This protein binds this small molecule.
Small molecule (SMILES): CC(=O)N[C@H]1CO[C@H](CO[C@H]2O[C@@H](C)[C@@H](O)[C@@H](O)[C@@H]2O)[C@@H](O)[C@@H]1O

Binding-site contacts:
Ligand atom C8 contacts residue TRP56 of chain 1.A at 4.2 Å (hydrophobic).
Ligand atom C3 contacts residue ARG14 of chain 1.A at 3.9 Å.
Ligand atom C5 contacts residue ASN57 of chain 1.A at 3.8 Å.
Ligand atom C1 contacts residue ARG14 of chain 1.A at 4.2 Å.
Ligand atom C4 contacts residue ASP3 of chain 1.A at 4.3 Å.
Ligand atom C8 contacts residue ILE55 of chain 1.A at 3.1 Å (hydrophobic).
Ligand atom C2 contacts residue ASN57 of chain 1.A at 2.1 Å.
Ligand atom O5 contacts residue ARG14 of chain 1.A at 4.5 Å.
Ligand atom C7 contacts residue ASN57 of chain 1.A at 3.2 Å.
Ligand atom C3 contacts residue ASN57 of chain 1.A at 3.6 Å.
Ligand atom O5 contacts residue ARG14 of chain 1.A at 4.3 Å.
Ligand atom N2 contacts residue ASN57 of chain 1.A at 2.4 Å (h-bond).
Ligand atom C4 contacts residue ARG14 of chain 1.A at 3.8 Å.
Ligand atom C4 contacts residue ASN57 of chain 1.A at 4.2 Å.
Ligand atom N2 contacts residue ILE55 of chain 1.A at 3.4 Å (h-bond).
Ligand atom N2 contacts residue ASP54 of chain 1.A at 4.4 Å.
Ligand atom C8 contacts residue ASP54 of chain 1.A at 3.2 Å.
Ligand atom O7 contacts residue ASN57 of chain 1.A at 3.7 Å.
Ligand atom C3 contacts residue ASP3 of chain 1.A at 4.4 Å.
Ligand atom O3 contacts residue ASP3 of chain 1.A at 4.2 Å.
Ligand atom C1 contacts residue ASN57 of chain 1.A at 1.5 Å.
Ligand atom C8 contacts residue ASN57 of chain 1.A at 4.2 Å.
Ligand atom C5 contacts residue ARG14 of chain 1.A at 3.5 Å.
Ligand atom C6 contacts residue ARG14 of chain 1.A at 3.6 Å.
Ligand atom O5 contacts residue ASN57 of chain 1.A at 2.5 Å (h-bond).
Ligand atom C7 contacts residue ASP54 of chain 1.A at 4.0 Å.
Ligand atom C7 contacts residue ILE55 of chain 1.A at 3.8 Å (hydrophobic).

Sequence of chain 1.A:
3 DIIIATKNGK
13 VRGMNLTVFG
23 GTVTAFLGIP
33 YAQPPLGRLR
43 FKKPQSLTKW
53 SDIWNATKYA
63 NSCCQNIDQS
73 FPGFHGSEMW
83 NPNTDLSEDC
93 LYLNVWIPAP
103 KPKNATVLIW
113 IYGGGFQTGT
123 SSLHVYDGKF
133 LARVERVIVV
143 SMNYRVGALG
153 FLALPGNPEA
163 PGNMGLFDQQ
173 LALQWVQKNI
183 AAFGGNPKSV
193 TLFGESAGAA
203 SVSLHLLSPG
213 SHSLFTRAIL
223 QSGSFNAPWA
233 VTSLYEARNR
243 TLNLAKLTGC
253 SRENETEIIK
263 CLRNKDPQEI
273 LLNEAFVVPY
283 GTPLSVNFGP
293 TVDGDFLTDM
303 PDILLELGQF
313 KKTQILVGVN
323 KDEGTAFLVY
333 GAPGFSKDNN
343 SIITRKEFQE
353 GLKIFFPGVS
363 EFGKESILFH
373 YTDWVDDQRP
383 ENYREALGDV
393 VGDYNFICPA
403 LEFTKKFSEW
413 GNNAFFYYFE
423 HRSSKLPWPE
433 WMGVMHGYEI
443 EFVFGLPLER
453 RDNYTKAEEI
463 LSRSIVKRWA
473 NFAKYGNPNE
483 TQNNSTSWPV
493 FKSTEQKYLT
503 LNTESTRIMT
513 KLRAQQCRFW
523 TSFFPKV